Sequence of chain 1.A:
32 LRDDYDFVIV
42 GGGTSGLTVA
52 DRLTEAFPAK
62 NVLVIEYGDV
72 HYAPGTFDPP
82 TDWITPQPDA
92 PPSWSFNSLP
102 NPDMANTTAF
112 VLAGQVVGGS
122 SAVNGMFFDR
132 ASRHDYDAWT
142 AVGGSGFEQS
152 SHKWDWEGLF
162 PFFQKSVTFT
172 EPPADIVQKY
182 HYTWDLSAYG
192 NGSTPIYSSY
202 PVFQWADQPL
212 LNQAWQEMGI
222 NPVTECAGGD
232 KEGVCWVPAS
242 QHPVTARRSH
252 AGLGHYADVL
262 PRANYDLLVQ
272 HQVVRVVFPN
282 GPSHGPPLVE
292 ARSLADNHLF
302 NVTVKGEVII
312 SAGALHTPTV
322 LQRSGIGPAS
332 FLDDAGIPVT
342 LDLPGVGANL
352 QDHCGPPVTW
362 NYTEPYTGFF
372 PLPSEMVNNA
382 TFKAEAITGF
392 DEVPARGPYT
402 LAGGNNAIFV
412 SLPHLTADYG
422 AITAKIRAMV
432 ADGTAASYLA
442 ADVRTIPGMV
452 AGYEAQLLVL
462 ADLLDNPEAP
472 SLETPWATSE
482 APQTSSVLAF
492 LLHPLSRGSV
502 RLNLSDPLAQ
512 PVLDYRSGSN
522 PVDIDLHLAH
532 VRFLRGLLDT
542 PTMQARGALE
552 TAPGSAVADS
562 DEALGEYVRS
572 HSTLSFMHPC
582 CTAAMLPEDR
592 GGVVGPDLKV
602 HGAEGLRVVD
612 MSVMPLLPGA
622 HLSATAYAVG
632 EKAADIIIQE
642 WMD

Binding-site contacts:
Ligand atom C6 contacts residue ASN107 of chain 1.A at 3.2 Å.
Ligand atom C7 contacts residue ASN107 of chain 1.A at 2.9 Å.
Ligand atom C8 contacts residue PRO103 of chain 1.A at 4.2 Å (hydrophobic).
Ligand atom C8 contacts residue ALA106 of chain 1.A at 4.2 Å (hydrophobic).
Ligand atom C2 contacts residue ASN107 of chain 1.A at 2.5 Å.
Ligand atom C5 contacts residue ASN107 of chain 1.A at 3.2 Å.
Ligand atom C4 contacts residue ASN107 of chain 1.A at 4.1 Å.
Ligand atom O6 contacts residue ASN107 of chain 1.A at 4.4 Å.
Ligand atom C3 contacts residue ASN107 of chain 1.A at 3.7 Å.
Ligand atom C1 contacts residue ASN107 of chain 1.A at 1.4 Å.
Ligand atom N2 contacts residue ASN107 of chain 1.A at 2.6 Å (h-bond).
Ligand atom C8 contacts residue ASN107 of chain 1.A at 3.7 Å.
Ligand atom C7 contacts residue ALA106 of chain 1.A at 4.3 Å (hydrophobic).
Ligand atom O5 contacts residue ASN107 of chain 1.A at 2.1 Å (h-bond).
Ligand atom O7 contacts residue ASN107 of chain 1.A at 3.3 Å (h-bond).
Ligand atom O7 contacts residue ALA106 of chain 1.A at 4.0 Å.

The small molecule below binds the protein below.
Small molecule (SMILES): CC(=O)N[C@@H]1[C@@H](O)[C@H](O)[C@@H](CO)O[C@H]1O